Binding-site contacts:
Ligand atom O35 contacts residue LYS112 of chain 1.A at 3.0 Å (salt-bridge).
Ligand atom P3 contacts residue LYS60 of chain 1.A at 3.7 Å.
Ligand atom C3 contacts residue LYS117 of chain 1.A at 3.6 Å.
Ligand atom O23 contacts residue ARG218 of chain 1.A at 3.8 Å.
Ligand atom O13 contacts residue LYS117 of chain 1.A at 3.8 Å.
Ligand atom O25 contacts residue LYS112 of chain 1.A at 4.0 Å.
Ligand atom O15 contacts residue LYS112 of chain 1.A at 3.3 Å (salt-bridge).
Ligand atom P4 contacts residue ARG218 of chain 1.A at 3.9 Å.
Ligand atom O26 contacts residue ARG42 of chain 1.A at 3.4 Å (salt-bridge).
Ligand atom O36 contacts residue LYS119 of chain 1.A at 3.8 Å.
Ligand atom P4 contacts residue LYS112 of chain 1.A at 3.3 Å.
Ligand atom O24 contacts residue MG1 of chain 1.D at 4.0 Å.
Ligand atom O24 contacts residue LYS112 of chain 1.A at 3.0 Å (salt-bridge).
Ligand atom O14 contacts residue LYS117 of chain 1.A at 3.5 Å (salt-bridge).
Ligand atom O11 contacts residue ARG42 of chain 1.A at 2.7 Å (salt-bridge).
Ligand atom P5 contacts residue LYS112 of chain 1.A at 3.6 Å.
Ligand atom O45 contacts residue ARG116 of chain 1.A at 3.9 Å.
Ligand atom O46 contacts residue ARG116 of chain 1.A at 2.7 Å (salt-bridge).
Ligand atom O25 contacts residue LYS117 of chain 1.A at 2.8 Å (salt-bridge).
Ligand atom O35 contacts residue ARG116 of chain 1.A at 2.9 Å (salt-bridge).
Ligand atom P6 contacts residue ARG116 of chain 1.A at 3.9 Å.
Ligand atom O46 contacts residue LYS119 of chain 1.A at 3.5 Å (salt-bridge).
Ligand atom O12 contacts residue ARG42 of chain 1.A at 4.0 Å.
Ligand atom O23 contacts residue LYS117 of chain 1.A at 3.4 Å (salt-bridge).
Ligand atom P5 contacts residue ARG116 of chain 1.A at 3.9 Å.
Ligand atom O25 contacts residue ARG218 of chain 1.A at 3.9 Å.
Ligand atom O44 contacts residue ARG218 of chain 1.A at 3.0 Å (salt-bridge).
Ligand atom O26 contacts residue ARG129 of chain 1.A at 3.5 Å (salt-bridge).
Ligand atom O36 contacts residue ARG42 of chain 1.A at 3.3 Å (salt-bridge).
Ligand atom O43 contacts residue LYS60 of chain 1.A at 2.4 Å (salt-bridge).
Ligand atom O33 contacts residue LYS60 of chain 1.A at 3.6 Å.
Ligand atom C4 contacts residue PO41 of chain 1.F at 3.9 Å.
Ligand atom O44 contacts residue LYS112 of chain 1.A at 2.7 Å (salt-bridge).
Ligand atom O44 contacts residue GLY195 of chain 1.A at 3.6 Å.
Ligand atom O34 contacts residue ARG218 of chain 1.A at 2.6 Å.
Ligand atom O24 contacts residue PO41 of chain 1.F at 3.8 Å.
Ligand atom O43 contacts residue LYS117 of chain 1.A at 2.5 Å (salt-bridge).
Ligand atom P3 contacts residue LYS117 of chain 1.A at 3.2 Å.
Ligand atom P6 contacts residue ARG42 of chain 1.A at 3.8 Å.
Ligand atom O25 contacts residue ARG116 of chain 1.A at 3.4 Å.

This protein binds this small molecule.
Small molecule (SMILES): O=P(O)(O)O[C@H]1[C@H](OP(=O)(O)O)[C@@H](OP(=O)(O)O)[C@H](O)[C@@H](O)[C@@H]1OP(=O)(O)O

Sequence of chain 1.A:
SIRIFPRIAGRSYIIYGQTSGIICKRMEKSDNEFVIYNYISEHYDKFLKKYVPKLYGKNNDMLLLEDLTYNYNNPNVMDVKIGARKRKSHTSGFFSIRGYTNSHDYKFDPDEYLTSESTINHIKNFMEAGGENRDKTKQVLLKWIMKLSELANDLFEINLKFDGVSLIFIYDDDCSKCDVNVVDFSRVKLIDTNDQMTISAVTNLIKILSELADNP